Binding-site contacts:
Ligand atom C2 contacts residue SER48 of chain 2.A at 4.4 Å.
Ligand atom C5 contacts residue ALA226 of chain 2.A at 3.4 Å (hydrophobic).
Ligand atom O5 contacts residue ALA226 of chain 2.A at 4.1 Å.
Ligand atom C2 contacts residue ILE76 of chain 2.A at 3.6 Å (hydrophobic).
Ligand atom O4 contacts residue SER48 of chain 2.A at 3.6 Å.
Ligand atom O2 contacts residue ILE76 of chain 2.A at 3.2 Å (h-bond).
Ligand atom C5 contacts residue ASN46 of chain 2.A at 4.4 Å.
Ligand atom O2 contacts residue ALA49 of chain 2.A at 2.9 Å.
Ligand atom C4 contacts residue SER48 of chain 2.A at 4.5 Å.
Ligand atom C1 contacts residue PHE77 of chain 2.A at 3.5 Å (hydrophobic).
Ligand atom C4 contacts residue ALA226 of chain 2.A at 4.4 Å (hydrophobic).
Ligand atom C1 contacts residue GLU78 of chain 2.A at 2.9 Å.
Ligand atom O5 contacts residue ASN46 of chain 2.A at 3.6 Å (h-bond).
Ligand atom O3 contacts residue ARG254 of chain 2.A at 4.2 Å.
Ligand atom O1 contacts residue PHE77 of chain 2.A at 3.6 Å.
Ligand atom C3 contacts residue ILE76 of chain 2.A at 4.2 Å (hydrophobic).
Ligand atom C2 contacts residue GLU78 of chain 2.A at 4.3 Å.
Ligand atom C3 contacts residue GLU78 of chain 2.A at 4.2 Å.
Ligand atom C5 contacts residue THR224 of chain 2.A at 4.4 Å.
Ligand atom O4 contacts residue ALA226 of chain 2.A at 4.0 Å.
Ligand atom O5 contacts residue SER48 of chain 2.A at 4.2 Å.
Ligand atom O3 contacts residue SER48 of chain 2.A at 3.7 Å.
Ligand atom C2 contacts residue ALA49 of chain 2.A at 4.3 Å (hydrophobic).
Ligand atom O2 contacts residue SER48 of chain 2.A at 3.1 Å.
Ligand atom C2 contacts residue ASN46 of chain 2.A at 4.4 Å.
Ligand atom C4 contacts residue THR224 of chain 2.A at 3.7 Å.
Ligand atom O1 contacts residue ASN46 of chain 2.A at 4.2 Å.
Ligand atom C5 contacts residue SER48 of chain 2.A at 4.3 Å.
Ligand atom O3 contacts residue ILE76 of chain 2.A at 4.1 Å.
Ligand atom C1 contacts residue MET44 of chain 2.A at 4.2 Å (hydrophobic).
Ligand atom O4 contacts residue THR224 of chain 2.A at 2.8 Å (h-bond).
Ligand atom C1 contacts residue ILE76 of chain 2.A at 3.0 Å (hydrophobic).
Ligand atom O2 contacts residue ASN46 of chain 2.A at 3.8 Å.
Ligand atom O1 contacts residue GLU78 of chain 2.A at 3.1 Å (salt-bridge).
Ligand atom O1 contacts residue MET44 of chain 2.A at 3.0 Å (h-bond).
Ligand atom O1 contacts residue ILE76 of chain 2.A at 3.7 Å.

Sequence of chain 2.A:
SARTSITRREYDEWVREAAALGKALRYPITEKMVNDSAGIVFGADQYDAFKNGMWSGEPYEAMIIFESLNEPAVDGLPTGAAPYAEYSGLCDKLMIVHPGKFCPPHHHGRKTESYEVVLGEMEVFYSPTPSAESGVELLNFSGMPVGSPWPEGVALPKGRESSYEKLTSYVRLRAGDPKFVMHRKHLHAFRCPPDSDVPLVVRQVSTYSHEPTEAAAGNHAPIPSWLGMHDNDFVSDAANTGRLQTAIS

A small-molecule ligand and the protein it binds are described below.
Small molecule (SMILES): OC[C@@]1(O)OC[C@H](O)[C@@H]1O